Binding-site contacts:
Ligand atom O3 contacts residue PRO815 of chain 1.I at 3.3 Å.
Ligand atom C3C contacts residue PRO598 of chain 1.J at 3.8 Å (hydrophobic).
Ligand atom P4 contacts residue TYR818 of chain 1.I at 3.2 Å.
Ligand atom C3A contacts residue LYS814 of chain 1.I at 4.0 Å.
Ligand atom O1A contacts residue PRO598 of chain 1.J at 3.0 Å (h-bond).
Ligand atom O1A contacts residue PRO815 of chain 1.I at 3.1 Å.
Ligand atom O43 contacts residue LYS817 of chain 1.I at 3.6 Å.
Ligand atom O1B contacts residue PRO598 of chain 1.J at 3.8 Å.
Ligand atom C8A contacts residue PHE597 of chain 1.J at 3.4 Å (hydrophobic).
Ligand atom C3 contacts residue PRO815 of chain 1.I at 3.6 Å (hydrophobic).
Ligand atom C3 contacts residue GLY599 of chain 1.J at 3.8 Å.
Ligand atom O3 contacts residue ARG602 of chain 1.J at 3.8 Å.
Ligand atom O3 contacts residue PRO598 of chain 1.J at 3.6 Å.
Ligand atom C7B contacts residue PRO598 of chain 1.J at 3.7 Å (hydrophobic).
Ligand atom C8B contacts residue LEU601 of chain 1.J at 3.8 Å (hydrophobic).
Ligand atom O11 contacts residue PRO815 of chain 1.I at 4.0 Å.
Ligand atom C2A contacts residue PRO815 of chain 1.I at 3.6 Å (hydrophobic).
Ligand atom O51 contacts residue LYS817 of chain 1.I at 3.2 Å (salt-bridge).
Ligand atom O4 contacts residue LYS817 of chain 1.I at 3.8 Å.
Ligand atom O42 contacts residue TYR818 of chain 1.I at 2.6 Å (h-bond).
Ligand atom O42 contacts residue GLY599 of chain 1.J at 3.4 Å.
Ligand atom C5A contacts residue LEU812 of chain 1.I at 3.8 Å (hydrophobic).
Ligand atom O2 contacts residue GLY599 of chain 1.J at 3.6 Å.
Ligand atom C1A contacts residue PRO815 of chain 1.I at 3.3 Å (hydrophobic).
Ligand atom O11 contacts residue PRO816 of chain 1.I at 2.9 Å.
Ligand atom O43 contacts residue TYR818 of chain 1.I at 2.9 Å (h-bond).
Ligand atom C8A contacts residue PHE813 of chain 1.I at 3.9 Å (hydrophobic).
Ligand atom O1A contacts residue PHE597 of chain 1.J at 3.3 Å.
Ligand atom O4 contacts residue TYR818 of chain 1.I at 3.8 Å.
Ligand atom C8B contacts residue PHE597 of chain 1.J at 3.9 Å (hydrophobic).
Ligand atom O41 contacts residue GLY599 of chain 1.J at 3.0 Å.
Ligand atom C3A contacts residue PHE813 of chain 1.I at 3.5 Å (hydrophobic).
Ligand atom C2 contacts residue PRO815 of chain 1.I at 3.9 Å (hydrophobic).
Ligand atom C7B contacts residue LEU601 of chain 1.J at 4.0 Å (hydrophobic).
Ligand atom O2C contacts residue PRO816 of chain 1.I at 3.6 Å.
Ligand atom O3 contacts residue GLY599 of chain 1.J at 2.6 Å (h-bond).
Ligand atom C2A contacts residue LYS814 of chain 1.I at 3.7 Å.
Ligand atom O42 contacts residue ARG602 of chain 1.J at 2.9 Å (salt-bridge).
Ligand atom O2C contacts residue PRO815 of chain 1.I at 3.6 Å.
Ligand atom P4 contacts residue GLY599 of chain 1.J at 3.8 Å.

The protein below binds the small molecule below.
Small molecule (SMILES): CCCCCCCC(=O)OC[C@H](COP(=O)(O)O[C@@H]1[C@H](O)[C@H](O)[C@@H](OP(=O)(O)O)[C@H](OP(=O)(O)O)[C@H]1O)OC(=O)CCCCCCC

Sequence of chain 1.I:
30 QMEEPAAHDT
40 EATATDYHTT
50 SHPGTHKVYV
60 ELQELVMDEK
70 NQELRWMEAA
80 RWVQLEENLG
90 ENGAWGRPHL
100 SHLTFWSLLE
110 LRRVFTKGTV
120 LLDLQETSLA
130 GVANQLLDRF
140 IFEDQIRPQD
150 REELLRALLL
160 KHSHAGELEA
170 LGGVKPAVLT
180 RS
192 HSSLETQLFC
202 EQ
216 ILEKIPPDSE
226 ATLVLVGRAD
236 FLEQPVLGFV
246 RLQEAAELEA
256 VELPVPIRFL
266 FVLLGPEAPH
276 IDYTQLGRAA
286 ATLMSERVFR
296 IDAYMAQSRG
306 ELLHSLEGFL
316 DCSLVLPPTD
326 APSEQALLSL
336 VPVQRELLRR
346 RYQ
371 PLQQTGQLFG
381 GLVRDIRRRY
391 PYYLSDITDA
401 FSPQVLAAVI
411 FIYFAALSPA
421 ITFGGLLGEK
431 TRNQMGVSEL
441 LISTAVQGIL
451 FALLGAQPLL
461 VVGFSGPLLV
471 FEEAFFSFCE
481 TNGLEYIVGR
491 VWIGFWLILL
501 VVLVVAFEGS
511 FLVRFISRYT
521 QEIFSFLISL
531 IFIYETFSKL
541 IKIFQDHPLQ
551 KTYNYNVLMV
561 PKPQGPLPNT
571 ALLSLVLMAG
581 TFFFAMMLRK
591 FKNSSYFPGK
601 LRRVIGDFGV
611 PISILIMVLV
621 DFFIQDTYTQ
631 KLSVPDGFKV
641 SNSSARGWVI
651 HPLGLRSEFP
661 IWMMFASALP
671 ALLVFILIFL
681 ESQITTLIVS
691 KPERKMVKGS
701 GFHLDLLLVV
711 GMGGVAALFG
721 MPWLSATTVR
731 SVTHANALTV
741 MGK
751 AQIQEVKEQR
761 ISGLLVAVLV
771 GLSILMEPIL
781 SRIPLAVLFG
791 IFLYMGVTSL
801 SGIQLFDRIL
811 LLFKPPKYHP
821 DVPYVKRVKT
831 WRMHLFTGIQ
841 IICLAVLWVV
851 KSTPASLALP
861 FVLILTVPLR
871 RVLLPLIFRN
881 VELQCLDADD

Sequence of chain 1.J:
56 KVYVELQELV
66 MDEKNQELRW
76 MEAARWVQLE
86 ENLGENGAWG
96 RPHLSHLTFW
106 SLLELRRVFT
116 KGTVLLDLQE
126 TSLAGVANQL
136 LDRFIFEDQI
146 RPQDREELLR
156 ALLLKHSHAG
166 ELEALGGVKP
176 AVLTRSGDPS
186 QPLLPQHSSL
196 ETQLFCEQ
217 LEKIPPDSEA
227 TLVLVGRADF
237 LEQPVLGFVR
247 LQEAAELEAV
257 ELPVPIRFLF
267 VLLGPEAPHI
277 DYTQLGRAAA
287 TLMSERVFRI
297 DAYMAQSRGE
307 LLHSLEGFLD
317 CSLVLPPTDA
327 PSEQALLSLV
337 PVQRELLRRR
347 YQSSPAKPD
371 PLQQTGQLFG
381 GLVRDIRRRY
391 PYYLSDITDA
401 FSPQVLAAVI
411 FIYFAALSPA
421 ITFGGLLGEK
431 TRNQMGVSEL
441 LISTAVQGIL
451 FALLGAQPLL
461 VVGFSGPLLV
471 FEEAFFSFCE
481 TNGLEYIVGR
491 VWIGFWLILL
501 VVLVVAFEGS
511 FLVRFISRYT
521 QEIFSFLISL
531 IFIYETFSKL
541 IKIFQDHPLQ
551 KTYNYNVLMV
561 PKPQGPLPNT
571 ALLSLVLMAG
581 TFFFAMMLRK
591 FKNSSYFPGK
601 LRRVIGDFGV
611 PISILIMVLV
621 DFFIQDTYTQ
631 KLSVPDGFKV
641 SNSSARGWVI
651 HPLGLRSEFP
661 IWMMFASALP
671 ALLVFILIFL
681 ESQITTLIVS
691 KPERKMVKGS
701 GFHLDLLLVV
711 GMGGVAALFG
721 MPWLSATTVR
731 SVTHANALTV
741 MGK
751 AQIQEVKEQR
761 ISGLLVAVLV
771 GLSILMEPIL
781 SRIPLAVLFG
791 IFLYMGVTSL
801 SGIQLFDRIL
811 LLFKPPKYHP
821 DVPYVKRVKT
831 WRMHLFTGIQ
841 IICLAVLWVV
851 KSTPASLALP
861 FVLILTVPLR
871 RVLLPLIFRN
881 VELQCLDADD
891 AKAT